Binding-site contacts:
Ligand atom C11 contacts residue PHE123 of chain 1.A at 3.3 Å (hydrophobic).
Ligand atom C20 contacts residue ARG125 of chain 1.A at 3.3 Å.
Ligand atom C16 contacts residue PHE123 of chain 1.A at 3.3 Å (hydrophobic).
Ligand atom C11 contacts residue LEU301 of chain 1.A at 3.4 Å (hydrophobic).
Ligand atom C21 contacts residue GLY129 of chain 1.A at 3.2 Å.
Ligand atom C10 contacts residue PHE123 of chain 1.A at 3.8 Å (hydrophobic).
Ligand atom O01 contacts residue NAP1 of chain 1.B at 3.0 Å.
Ligand atom C27 contacts residue HIS111 of chain 1.A at 3.3 Å.
Ligand atom C24 contacts residue PRO124 of chain 1.A at 3.6 Å (hydrophobic).
Ligand atom C02 contacts residue TRP21 of chain 1.A at 3.9 Å (hydrophobic).
Ligand atom C12 contacts residue LEU302 of chain 1.A at 3.7 Å (hydrophobic).
Ligand atom C09 contacts residue LEU301 of chain 1.A at 3.7 Å (hydrophobic).
Ligand atom C14 contacts residue PHE123 of chain 1.A at 3.8 Å (hydrophobic).
Ligand atom C02 contacts residue NAP1 of chain 1.B at 3.1 Å.
Ligand atom C02 contacts residue TYR49 of chain 1.A at 3.1 Å (hydrophobic).
Ligand atom O03 contacts residue NAP1 of chain 1.B at 2.7 Å.
Ligand atom C08 contacts residue TRP80 of chain 1.A at 3.6 Å (hydrophobic).
Ligand atom C06 contacts residue TRP21 of chain 1.A at 3.8 Å (hydrophobic).
Ligand atom C16 contacts residue LEU301 of chain 1.A at 3.3 Å (hydrophobic).
Ligand atom C24 contacts residue PHE123 of chain 1.A at 3.5 Å (hydrophobic).
Ligand atom C13 contacts residue LEU302 of chain 1.A at 3.9 Å (hydrophobic).
Ligand atom O01 contacts residue TRP21 of chain 1.A at 2.9 Å.
Ligand atom C13 contacts residue PHE123 of chain 1.A at 3.8 Å (hydrophobic).
Ligand atom C04 contacts residue NAP1 of chain 1.B at 3.8 Å.
Ligand atom C12 contacts residue PHE123 of chain 1.A at 3.5 Å (hydrophobic).
Ligand atom C23 contacts residue ALA131 of chain 1.A at 3.5 Å (hydrophobic).
Ligand atom O03 contacts residue TYR49 of chain 1.A at 2.5 Å (h-bond).
Ligand atom C04 contacts residue HIS111 of chain 1.A at 3.6 Å.
Ligand atom C15 contacts residue PHE123 of chain 1.A at 3.5 Å (hydrophobic).
Ligand atom C27 contacts residue NAP1 of chain 1.B at 3.4 Å.
Ligand atom C09 contacts residue PHE123 of chain 1.A at 3.4 Å (hydrophobic).
Ligand atom C21 contacts residue ARG125 of chain 1.A at 3.7 Å.
Ligand atom C08 contacts residue LEU302 of chain 1.A at 3.7 Å (hydrophobic).
Ligand atom C02 contacts residue HIS111 of chain 1.A at 3.4 Å.
Ligand atom O03 contacts residue HIS111 of chain 1.A at 2.5 Å (h-bond).
Ligand atom BR contacts residue LEU302 of chain 1.A at 3.7 Å.
Ligand atom O01 contacts residue TYR49 of chain 1.A at 3.0 Å (h-bond).
Ligand atom C05 contacts residue TRP21 of chain 1.A at 3.3 Å (hydrophobic).
Ligand atom C10 contacts residue LEU301 of chain 1.A at 3.7 Å (hydrophobic).
Ligand atom C07 contacts residue TRP80 of chain 1.A at 3.8 Å (hydrophobic).

This small molecule binds to this protein.
Small molecule (SMILES): CC(=Cc1ccc(C(=O)O)cc1Br)c1ccc2c(c1)C(C)(C)CCC2(C)C

Sequence of chain 1.A:
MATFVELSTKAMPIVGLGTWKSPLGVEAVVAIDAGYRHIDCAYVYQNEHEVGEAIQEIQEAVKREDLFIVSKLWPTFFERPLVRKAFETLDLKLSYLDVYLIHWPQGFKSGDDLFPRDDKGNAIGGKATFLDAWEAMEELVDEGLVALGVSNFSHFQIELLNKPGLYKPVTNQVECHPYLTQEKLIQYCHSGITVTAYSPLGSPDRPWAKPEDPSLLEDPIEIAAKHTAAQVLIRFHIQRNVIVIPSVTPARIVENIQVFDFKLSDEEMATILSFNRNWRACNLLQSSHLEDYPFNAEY